Binding-site contacts:
Ligand atom CA contacts residue ASP35 of chain 1.A at 4.4 Å.

Sequence of chain 1.A:
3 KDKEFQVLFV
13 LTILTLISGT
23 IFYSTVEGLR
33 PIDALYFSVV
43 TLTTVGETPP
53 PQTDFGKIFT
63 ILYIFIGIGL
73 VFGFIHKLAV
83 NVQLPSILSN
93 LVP

This small molecule binds to this protein.
Small molecule (SMILES): NCC(=O)O